This small molecule binds to this protein.
Small molecule (SMILES): CC(=O)N[C@@H]1[C@@H](O)[C@H](O)[C@@H](CO)O[C@H]1O

Binding-site contacts:
Ligand atom C3 contacts residue ASN48 of chain 1.A at 3.8 Å.
Ligand atom O6 contacts residue TYR15 of chain 1.A at 3.6 Å.
Ligand atom C8 contacts residue ASN48 of chain 1.A at 4.2 Å.
Ligand atom C5 contacts residue TYR15 of chain 1.A at 3.7 Å (hydrophobic).
Ligand atom C1 contacts residue TYR15 of chain 1.A at 3.8 Å (hydrophobic).
Ligand atom C6 contacts residue TYR15 of chain 1.A at 3.9 Å (hydrophobic).
Ligand atom C5 contacts residue ASN48 of chain 1.A at 3.7 Å.
Ligand atom C8 contacts residue ASN17 of chain 1.A at 3.9 Å.
Ligand atom O5 contacts residue ASN48 of chain 1.A at 2.4 Å (h-bond).
Ligand atom C2 contacts residue ASN48 of chain 1.A at 2.5 Å.
Ligand atom C7 contacts residue ASN48 of chain 1.A at 3.3 Å.
Ligand atom C4 contacts residue ASN48 of chain 1.A at 4.2 Å.
Ligand atom O7 contacts residue ASN48 of chain 1.A at 3.3 Å (h-bond).
Ligand atom O5 contacts residue TYR15 of chain 1.A at 4.1 Å.
Ligand atom C1 contacts residue ASN48 of chain 1.A at 1.4 Å.
Ligand atom N2 contacts residue ASN48 of chain 1.A at 2.9 Å (h-bond).

Sequence of chain 1.A:
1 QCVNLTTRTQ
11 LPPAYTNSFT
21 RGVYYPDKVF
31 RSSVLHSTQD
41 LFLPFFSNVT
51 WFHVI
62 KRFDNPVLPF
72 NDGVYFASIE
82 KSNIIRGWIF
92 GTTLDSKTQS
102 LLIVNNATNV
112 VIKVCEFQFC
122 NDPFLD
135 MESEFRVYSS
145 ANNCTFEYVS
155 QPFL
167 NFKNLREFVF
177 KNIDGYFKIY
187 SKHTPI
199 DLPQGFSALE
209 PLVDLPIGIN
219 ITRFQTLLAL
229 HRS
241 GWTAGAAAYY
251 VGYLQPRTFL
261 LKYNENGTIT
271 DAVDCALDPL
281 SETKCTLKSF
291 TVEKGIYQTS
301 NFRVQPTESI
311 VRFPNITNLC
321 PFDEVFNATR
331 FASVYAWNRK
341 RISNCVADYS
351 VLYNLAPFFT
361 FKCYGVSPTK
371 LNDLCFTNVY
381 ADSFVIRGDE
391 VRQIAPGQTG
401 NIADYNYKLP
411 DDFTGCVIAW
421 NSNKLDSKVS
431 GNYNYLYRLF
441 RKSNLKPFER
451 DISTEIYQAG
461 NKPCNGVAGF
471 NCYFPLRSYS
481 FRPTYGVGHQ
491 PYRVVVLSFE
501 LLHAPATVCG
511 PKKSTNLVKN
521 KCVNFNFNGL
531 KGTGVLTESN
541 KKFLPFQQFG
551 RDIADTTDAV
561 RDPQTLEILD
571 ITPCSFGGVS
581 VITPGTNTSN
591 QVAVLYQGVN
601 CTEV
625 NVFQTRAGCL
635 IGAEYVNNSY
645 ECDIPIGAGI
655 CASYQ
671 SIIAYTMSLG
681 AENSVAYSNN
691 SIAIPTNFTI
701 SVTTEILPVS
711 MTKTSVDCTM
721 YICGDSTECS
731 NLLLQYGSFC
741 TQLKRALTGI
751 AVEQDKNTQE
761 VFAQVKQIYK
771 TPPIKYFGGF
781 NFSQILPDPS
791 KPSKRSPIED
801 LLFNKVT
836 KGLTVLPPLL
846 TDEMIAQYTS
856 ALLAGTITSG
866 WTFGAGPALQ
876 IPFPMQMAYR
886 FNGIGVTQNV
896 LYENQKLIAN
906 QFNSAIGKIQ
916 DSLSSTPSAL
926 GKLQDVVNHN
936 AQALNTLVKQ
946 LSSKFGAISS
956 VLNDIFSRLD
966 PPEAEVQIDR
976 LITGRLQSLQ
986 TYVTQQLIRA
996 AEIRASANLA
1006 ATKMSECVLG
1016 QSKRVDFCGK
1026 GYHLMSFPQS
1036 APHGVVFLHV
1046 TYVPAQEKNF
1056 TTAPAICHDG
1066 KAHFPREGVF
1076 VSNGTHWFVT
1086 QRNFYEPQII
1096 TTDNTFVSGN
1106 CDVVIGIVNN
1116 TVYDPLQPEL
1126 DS